Sequence of chain 1.A:
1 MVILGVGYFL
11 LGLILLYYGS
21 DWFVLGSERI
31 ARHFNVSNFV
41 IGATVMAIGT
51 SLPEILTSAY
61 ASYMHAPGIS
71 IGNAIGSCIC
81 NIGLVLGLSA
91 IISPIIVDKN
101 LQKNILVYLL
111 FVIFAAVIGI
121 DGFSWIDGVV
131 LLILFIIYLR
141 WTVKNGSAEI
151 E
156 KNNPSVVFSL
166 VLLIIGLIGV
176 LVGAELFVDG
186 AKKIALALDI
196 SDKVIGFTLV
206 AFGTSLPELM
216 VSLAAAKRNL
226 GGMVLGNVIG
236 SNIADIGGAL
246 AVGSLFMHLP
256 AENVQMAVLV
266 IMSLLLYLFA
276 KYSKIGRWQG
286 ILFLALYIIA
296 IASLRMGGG

A small-molecule ligand and the protein it binds are described below.
Small molecule (SMILES): O=c1c(O)c(-c2cc(O)c(O)c(O)c2)oc2cc(O)cc(O)c12

Binding-site contacts:
Ligand atom C10 contacts residue ALA116 of chain 1.A at 4.0 Å (hydrophobic).
Ligand atom C14 contacts residue ASN258 of chain 1.A at 3.7 Å.
Ligand atom C10 contacts residue ASN258 of chain 1.A at 4.3 Å.
Ligand atom C18 contacts residue ASN258 of chain 1.A at 3.7 Å.
Ligand atom C9 contacts residue ALA116 of chain 1.A at 4.1 Å (hydrophobic).
Ligand atom C15 contacts residue ASN258 of chain 1.A at 4.4 Å.
Ligand atom C10 contacts residue ALA262 of chain 1.A at 4.3 Å (hydrophobic).
Ligand atom C1 contacts residue ILE113 of chain 1.A at 3.9 Å (hydrophobic).
Ligand atom C3 contacts residue ALA116 of chain 1.A at 4.0 Å (hydrophobic).
Ligand atom C2 contacts residue VAL117 of chain 1.A at 3.9 Å (hydrophobic).
Ligand atom C11 contacts residue MET261 of chain 1.A at 4.5 Å (hydrophobic).
Ligand atom C11 contacts residue ALA262 of chain 1.A at 4.4 Å (hydrophobic).
Ligand atom C11 contacts residue ASN258 of chain 1.A at 3.5 Å.
Ligand atom C18 contacts residue ILE120 of chain 1.A at 3.7 Å (hydrophobic).
Ligand atom C15 contacts residue ILE120 of chain 1.A at 4.0 Å (hydrophobic).